Binding-site contacts:
Ligand atom C5' contacts residue ASP242 of chain 49.A at 4.4 Å.
Ligand atom OP2 contacts residue ASP242 of chain 49.A at 3.9 Å.
Ligand atom C2' contacts residue LYS25 of chain 49.C at 3.8 Å.

Sequence of chain 49.C:
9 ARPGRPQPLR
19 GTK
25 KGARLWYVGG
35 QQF

Sequence of chain 49.A:
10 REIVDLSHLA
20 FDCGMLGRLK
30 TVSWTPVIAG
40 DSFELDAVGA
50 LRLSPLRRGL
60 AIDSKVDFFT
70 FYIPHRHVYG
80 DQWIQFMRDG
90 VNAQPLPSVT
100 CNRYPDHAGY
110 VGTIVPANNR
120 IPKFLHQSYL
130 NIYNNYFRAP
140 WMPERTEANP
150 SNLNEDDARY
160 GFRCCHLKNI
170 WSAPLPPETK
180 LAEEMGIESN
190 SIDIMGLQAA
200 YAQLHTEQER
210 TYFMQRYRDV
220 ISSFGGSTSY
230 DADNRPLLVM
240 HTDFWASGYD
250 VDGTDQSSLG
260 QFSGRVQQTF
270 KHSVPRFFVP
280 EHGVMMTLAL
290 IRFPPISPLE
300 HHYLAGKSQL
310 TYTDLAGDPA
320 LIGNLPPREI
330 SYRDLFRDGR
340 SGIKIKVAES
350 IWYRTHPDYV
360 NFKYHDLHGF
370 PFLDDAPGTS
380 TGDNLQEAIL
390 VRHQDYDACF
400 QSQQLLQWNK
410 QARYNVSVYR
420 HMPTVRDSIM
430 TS

This small molecule binds to this protein.
Small molecule (SMILES): Nc1ccn([C@H]2C[C@H](O)[C@@H](COP(=O)(O)O)O2)c(=O)n1